Sequence of chain 1.A:
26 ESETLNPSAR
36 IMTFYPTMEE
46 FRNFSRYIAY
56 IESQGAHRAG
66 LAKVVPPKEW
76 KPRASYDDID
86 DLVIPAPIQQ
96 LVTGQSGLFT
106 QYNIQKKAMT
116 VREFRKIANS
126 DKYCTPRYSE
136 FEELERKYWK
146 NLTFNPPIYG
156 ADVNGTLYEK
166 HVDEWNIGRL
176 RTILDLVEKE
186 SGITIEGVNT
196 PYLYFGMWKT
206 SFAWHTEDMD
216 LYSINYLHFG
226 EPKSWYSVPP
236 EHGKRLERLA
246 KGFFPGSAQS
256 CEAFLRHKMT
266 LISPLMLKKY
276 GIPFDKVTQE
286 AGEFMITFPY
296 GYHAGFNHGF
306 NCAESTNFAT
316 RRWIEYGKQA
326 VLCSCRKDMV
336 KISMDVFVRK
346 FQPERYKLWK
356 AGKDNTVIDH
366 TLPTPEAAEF

A small-molecule ligand and the protein it binds are described below.
Small molecule (SMILES): Cc1cc(C(=O)Nc2ccc(O)c(-c3cc(C(=O)O)ccn3)c2)no1

Binding-site contacts:
Ligand atom C15 contacts residue PHE207 of chain 1.A at 3.5 Å (hydrophobic).
Ligand atom N1 contacts residue HIS210 of chain 1.A at 3.0 Å (h-bond).
Ligand atom C contacts residue ASN108 of chain 1.A at 3.0 Å.
Ligand atom O2 contacts residue MN1 of chain 1.D at 2.0 Å.
Ligand atom C8 contacts residue MN1 of chain 1.D at 3.0 Å.
Ligand atom C8 contacts residue DMS1 of chain 1.K at 3.4 Å.
Ligand atom O1 contacts residue LYS228 of chain 1.A at 2.4 Å (salt-bridge).
Ligand atom O1 contacts residue ASN220 of chain 1.A at 3.8 Å.
Ligand atom N contacts residue LYS263 of chain 1.A at 3.5 Å.
Ligand atom C15 contacts residue HIS298 of chain 1.A at 3.6 Å.
Ligand atom C7 contacts residue DMS1 of chain 1.K at 3.4 Å.
Ligand atom C13 contacts residue PHE207 of chain 1.A at 3.6 Å (hydrophobic).
Ligand atom C16 contacts residue TYR154 of chain 1.A at 3.3 Å (hydrophobic).
Ligand atom O2 contacts residue GLU212 of chain 1.A at 2.7 Å (salt-bridge).
Ligand atom C9 contacts residue HIS210 of chain 1.A at 3.1 Å.
Ligand atom C4 contacts residue LYS263 of chain 1.A at 3.5 Å.
Ligand atom O1 contacts residue PHE207 of chain 1.A at 3.6 Å.
Ligand atom C11 contacts residue HIS210 of chain 1.A at 3.5 Å.
Ligand atom O1 contacts residue TYR154 of chain 1.A at 3.3 Å (h-bond).
Ligand atom N1 contacts residue MN1 of chain 1.D at 2.2 Å.
Ligand atom C1 contacts residue ASN108 of chain 1.A at 3.5 Å.
Ligand atom C14 contacts residue TRP230 of chain 1.A at 3.6 Å (hydrophobic).
Ligand atom C16 contacts residue LYS228 of chain 1.A at 3.5 Å.
Ligand atom O4 contacts residue ASN108 of chain 1.A at 3.2 Å (h-bond).
Ligand atom O2 contacts residue DMS1 of chain 1.K at 3.0 Å.
Ligand atom C7 contacts residue HIS210 of chain 1.A at 3.7 Å.
Ligand atom C14 contacts residue PHE207 of chain 1.A at 3.4 Å (hydrophobic).
Ligand atom C9 contacts residue MN1 of chain 1.D at 3.4 Å.
Ligand atom C16 contacts residue PHE207 of chain 1.A at 3.4 Å (hydrophobic).
Ligand atom C15 contacts residue TRP230 of chain 1.A at 3.6 Å (hydrophobic).
Ligand atom C15 contacts residue MN1 of chain 1.D at 3.0 Å.
Ligand atom O contacts residue PHE207 of chain 1.A at 3.6 Å.
Ligand atom O2 contacts residue HIS210 of chain 1.A at 3.0 Å (h-bond).
Ligand atom O contacts residue TYR154 of chain 1.A at 2.5 Å (h-bond).
Ligand atom C5 contacts residue LYS263 of chain 1.A at 3.4 Å.
Ligand atom N1 contacts residue HIS298 of chain 1.A at 3.6 Å (h-bond).
Ligand atom C6 contacts residue LYS263 of chain 1.A at 3.4 Å.
Ligand atom C8 contacts residue HIS210 of chain 1.A at 3.0 Å.
Ligand atom O3 contacts residue LYS263 of chain 1.A at 3.6 Å.
Ligand atom C11 contacts residue MN1 of chain 1.D at 3.1 Å.